Binding-site contacts:
Ligand atom C2 contacts residue ASN61 of chain 1.A at 2.4 Å.
Ligand atom C5 contacts residue ASN61 of chain 1.A at 3.7 Å.
Ligand atom O7 contacts residue ASN61 of chain 1.A at 4.2 Å.
Ligand atom O5 contacts residue ASN61 of chain 1.A at 2.4 Å (h-bond).
Ligand atom O7 contacts residue TYR28 of chain 1.A at 3.2 Å.
Ligand atom N2 contacts residue ASN61 of chain 1.A at 2.8 Å (h-bond).
Ligand atom C4 contacts residue ASN61 of chain 1.A at 4.2 Å.
Ligand atom C3 contacts residue ASN61 of chain 1.A at 3.8 Å.
Ligand atom C1 contacts residue ASN61 of chain 1.A at 1.4 Å.
Ligand atom C7 contacts residue ASN61 of chain 1.A at 3.7 Å.
Ligand atom C7 contacts residue TYR28 of chain 1.A at 4.0 Å (hydrophobic).
Ligand atom C2 contacts residue TYR28 of chain 1.A at 4.3 Å (hydrophobic).
Ligand atom C6 contacts residue ASN61 of chain 1.A at 4.2 Å.

Sequence of chain 1.A:
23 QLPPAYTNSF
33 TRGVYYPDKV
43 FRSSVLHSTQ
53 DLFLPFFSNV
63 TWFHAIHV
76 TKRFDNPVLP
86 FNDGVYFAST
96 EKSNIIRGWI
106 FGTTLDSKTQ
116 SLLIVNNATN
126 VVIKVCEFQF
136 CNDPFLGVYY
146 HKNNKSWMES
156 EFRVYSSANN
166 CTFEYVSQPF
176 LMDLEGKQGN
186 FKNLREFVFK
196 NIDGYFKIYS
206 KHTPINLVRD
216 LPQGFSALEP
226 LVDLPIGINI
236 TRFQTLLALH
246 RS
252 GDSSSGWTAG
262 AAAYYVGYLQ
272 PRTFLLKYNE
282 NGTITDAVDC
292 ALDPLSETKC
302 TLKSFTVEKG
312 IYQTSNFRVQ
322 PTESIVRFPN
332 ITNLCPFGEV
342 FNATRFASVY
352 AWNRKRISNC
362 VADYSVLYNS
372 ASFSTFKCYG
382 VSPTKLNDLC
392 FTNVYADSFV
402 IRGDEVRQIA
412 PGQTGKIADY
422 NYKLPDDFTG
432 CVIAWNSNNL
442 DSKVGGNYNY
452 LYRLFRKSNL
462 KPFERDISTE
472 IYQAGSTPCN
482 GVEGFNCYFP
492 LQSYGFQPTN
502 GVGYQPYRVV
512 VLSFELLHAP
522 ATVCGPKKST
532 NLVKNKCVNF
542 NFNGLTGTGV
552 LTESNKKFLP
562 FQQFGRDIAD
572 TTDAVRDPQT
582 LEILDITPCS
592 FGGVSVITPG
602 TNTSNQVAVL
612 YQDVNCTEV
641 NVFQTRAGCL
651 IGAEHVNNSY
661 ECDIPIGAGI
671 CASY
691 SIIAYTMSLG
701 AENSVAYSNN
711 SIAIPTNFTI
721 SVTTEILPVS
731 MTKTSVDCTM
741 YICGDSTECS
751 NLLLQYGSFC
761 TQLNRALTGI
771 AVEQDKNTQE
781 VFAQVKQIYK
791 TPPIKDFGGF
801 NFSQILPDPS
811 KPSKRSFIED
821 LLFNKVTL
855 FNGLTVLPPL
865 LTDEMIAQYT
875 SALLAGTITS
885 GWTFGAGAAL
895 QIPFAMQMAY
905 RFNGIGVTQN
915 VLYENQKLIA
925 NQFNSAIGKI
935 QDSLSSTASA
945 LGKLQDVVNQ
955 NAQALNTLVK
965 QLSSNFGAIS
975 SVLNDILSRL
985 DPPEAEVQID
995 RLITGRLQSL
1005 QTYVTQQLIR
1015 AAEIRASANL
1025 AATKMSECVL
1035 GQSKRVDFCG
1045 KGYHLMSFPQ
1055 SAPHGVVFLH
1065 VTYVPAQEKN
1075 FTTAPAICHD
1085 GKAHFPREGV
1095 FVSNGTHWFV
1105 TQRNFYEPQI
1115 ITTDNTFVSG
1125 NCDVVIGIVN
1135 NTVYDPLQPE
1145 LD

This protein binds this small molecule.
Small molecule (SMILES): CC(=O)N[C@@H]1[C@@H](O)[C@H](O)[C@@H](CO)O[C@H]1O